Sequence of chain 1.D:
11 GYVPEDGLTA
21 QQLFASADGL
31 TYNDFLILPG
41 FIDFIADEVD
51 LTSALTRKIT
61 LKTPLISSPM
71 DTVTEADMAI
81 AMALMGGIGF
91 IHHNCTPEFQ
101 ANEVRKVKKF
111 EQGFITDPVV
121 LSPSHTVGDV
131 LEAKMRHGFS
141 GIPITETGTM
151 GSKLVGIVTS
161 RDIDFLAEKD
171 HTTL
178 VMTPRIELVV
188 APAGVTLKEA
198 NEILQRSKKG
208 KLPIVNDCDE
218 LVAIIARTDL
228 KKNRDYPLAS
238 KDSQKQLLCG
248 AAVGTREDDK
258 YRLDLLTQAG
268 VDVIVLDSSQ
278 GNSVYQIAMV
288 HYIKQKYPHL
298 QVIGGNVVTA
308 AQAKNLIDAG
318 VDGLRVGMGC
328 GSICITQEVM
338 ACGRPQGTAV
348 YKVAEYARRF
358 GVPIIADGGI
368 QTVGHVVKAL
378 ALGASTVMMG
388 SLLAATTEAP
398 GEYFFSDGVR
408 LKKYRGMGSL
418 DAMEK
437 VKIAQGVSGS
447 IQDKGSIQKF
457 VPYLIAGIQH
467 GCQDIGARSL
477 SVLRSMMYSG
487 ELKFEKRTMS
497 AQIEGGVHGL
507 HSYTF

A small-molecule ligand and the protein it binds are described below.
Small molecule (SMILES): O=c1[nH]cnc2c1ncn2[C@@H]1O[C@H](COP(=O)(O)O)[C@@H](O)[C@H]1O

Binding-site contacts:
Ligand atom N1 contacts residue GLY442 of chain 1.D at 3.7 Å.
Ligand atom O2' contacts residue ARG322 of chain 1.D at 3.2 Å (salt-bridge).
Ligand atom N1 contacts residue NAD1 of chain 1.X at 3.6 Å.
Ligand atom O2P contacts residue TYR411 of chain 1.D at 3.7 Å.
Ligand atom C3' contacts residue ARG322 of chain 1.D at 3.7 Å.
Ligand atom C3' contacts residue SER68 of chain 1.D at 3.2 Å.
Ligand atom O2P contacts residue GLY387 of chain 1.D at 2.9 Å (h-bond).
Ligand atom O6 contacts residue GLY413 of chain 1.D at 3.1 Å.
Ligand atom O2' contacts residue ASP364 of chain 1.D at 2.8 Å (salt-bridge).
Ligand atom O6 contacts residue GLY415 of chain 1.D at 2.8 Å (h-bond).
Ligand atom C5 contacts residue MET414 of chain 1.D at 3.7 Å (hydrophobic).
Ligand atom C2 contacts residue CYS331 of chain 1.D at 3.3 Å (hydrophobic).
Ligand atom O3' contacts residue ASP364 of chain 1.D at 2.5 Å (salt-bridge).
Ligand atom O1P contacts residue TYR411 of chain 1.D at 2.5 Å (h-bond).
Ligand atom N1 contacts residue GLN441 of chain 1.D at 3.2 Å (h-bond).
Ligand atom O2' contacts residue NAD1 of chain 1.X at 3.5 Å (h-bond).
Ligand atom O6 contacts residue GLY442 of chain 1.D at 3.4 Å.
Ligand atom O3P contacts residue SER329 of chain 1.D at 2.9 Å (h-bond).
Ligand atom O2P contacts residue SER388 of chain 1.D at 2.9 Å (h-bond).
Ligand atom O5' contacts residue GLY365 of chain 1.D at 3.6 Å.
Ligand atom C2 contacts residue NAD1 of chain 1.X at 3.2 Å.
Ligand atom C5 contacts residue ILE330 of chain 1.D at 3.5 Å (hydrophobic).
Ligand atom N3 contacts residue NAD1 of chain 1.X at 3.2 Å.
Ligand atom C6 contacts residue GLY413 of chain 1.D at 3.6 Å.
Ligand atom N7 contacts residue MET414 of chain 1.D at 2.9 Å (h-bond).
Ligand atom C4' contacts residue ASP364 of chain 1.D at 3.3 Å.
Ligand atom O3P contacts residue GLY328 of chain 1.D at 3.5 Å.
Ligand atom O3' contacts residue ARG322 of chain 1.D at 3.0 Å (salt-bridge).
Ligand atom C3' contacts residue ASP364 of chain 1.D at 3.4 Å.
Ligand atom O3' contacts residue SER68 of chain 1.D at 2.8 Å (h-bond).
Ligand atom C2' contacts residue ARG322 of chain 1.D at 3.5 Å.
Ligand atom C4 contacts residue NAD1 of chain 1.X at 3.6 Å.
Ligand atom O3P contacts residue GLY366 of chain 1.D at 3.3 Å (h-bond).
Ligand atom O1P contacts residue SER329 of chain 1.D at 3.5 Å.
Ligand atom O3' contacts residue MET385 of chain 1.D at 3.6 Å.
Ligand atom P contacts residue TYR411 of chain 1.D at 3.6 Å.
Ligand atom C4 contacts residue ILE330 of chain 1.D at 3.5 Å (hydrophobic).
Ligand atom N7 contacts residue GLY413 of chain 1.D at 3.4 Å.
Ligand atom O1P contacts residue SER388 of chain 1.D at 3.6 Å (h-bond).
Ligand atom O6 contacts residue MET414 of chain 1.D at 3.2 Å (h-bond).